Sequence of chain 2.A:
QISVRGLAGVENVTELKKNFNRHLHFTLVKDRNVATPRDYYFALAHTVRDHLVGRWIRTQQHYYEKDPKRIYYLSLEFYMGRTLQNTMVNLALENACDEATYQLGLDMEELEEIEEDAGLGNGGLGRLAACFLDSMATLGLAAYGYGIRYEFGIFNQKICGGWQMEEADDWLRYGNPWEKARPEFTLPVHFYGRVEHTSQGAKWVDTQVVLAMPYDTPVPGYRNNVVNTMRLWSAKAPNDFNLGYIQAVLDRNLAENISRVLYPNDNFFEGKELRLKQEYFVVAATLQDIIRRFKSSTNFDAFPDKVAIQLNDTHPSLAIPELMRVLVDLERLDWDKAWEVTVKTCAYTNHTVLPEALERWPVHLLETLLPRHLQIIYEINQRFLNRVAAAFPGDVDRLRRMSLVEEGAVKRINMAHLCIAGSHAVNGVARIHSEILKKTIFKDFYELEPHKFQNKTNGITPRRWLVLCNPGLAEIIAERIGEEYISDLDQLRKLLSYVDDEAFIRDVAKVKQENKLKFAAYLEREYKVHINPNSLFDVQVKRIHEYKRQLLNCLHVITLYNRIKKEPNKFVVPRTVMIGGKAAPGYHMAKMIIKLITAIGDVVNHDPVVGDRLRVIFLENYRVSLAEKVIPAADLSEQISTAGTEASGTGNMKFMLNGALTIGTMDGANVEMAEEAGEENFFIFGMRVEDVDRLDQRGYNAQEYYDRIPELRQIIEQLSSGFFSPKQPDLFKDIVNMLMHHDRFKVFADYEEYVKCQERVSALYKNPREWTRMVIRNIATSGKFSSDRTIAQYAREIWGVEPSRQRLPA

Binding-site contacts:
Ligand atom N1 contacts residue HIS378 of chain 2.A at 2.9 Å (h-bond).
Ligand atom N3 contacts residue ASN285 of chain 2.A at 3.3 Å (h-bond).
Ligand atom O3' contacts residue GLU673 of chain 2.A at 2.8 Å (salt-bridge).
Ligand atom O3' contacts residue SER675 of chain 2.A at 3.1 Å (h-bond).
Ligand atom C8 contacts residue HIS342 of chain 2.A at 3.7 Å.
Ligand atom C7 contacts residue THR379 of chain 2.A at 3.7 Å.
Ligand atom O3' contacts residue ALA674 of chain 2.A at 3.2 Å (h-bond).
Ligand atom O5' contacts residue HIS378 of chain 2.A at 3.6 Å.
Ligand atom O3' contacts residue GLY676 of chain 2.A at 3.2 Å (h-bond).
Ligand atom C11 contacts residue HIS342 of chain 2.A at 3.2 Å.
Ligand atom C9 contacts residue ASN285 of chain 2.A at 3.6 Å.
Ligand atom C6 contacts residue ASN285 of chain 2.A at 3.6 Å.
Ligand atom O2' contacts residue TYR574 of chain 2.A at 3.3 Å (h-bond).
Ligand atom O6' contacts residue LEU140 of chain 2.A at 3.8 Å.
Ligand atom C3' contacts residue GLU673 of chain 2.A at 3.5 Å.
Ligand atom C6' contacts residue ASN485 of chain 2.A at 3.5 Å.
Ligand atom O6' contacts residue VAL456 of chain 2.A at 3.7 Å.
Ligand atom C12 contacts residue HIS342 of chain 2.A at 3.5 Å.
Ligand atom O6' contacts residue HIS378 of chain 2.A at 2.7 Å (h-bond).
Ligand atom C5 contacts residue ASN285 of chain 2.A at 3.7 Å.
Ligand atom O6' contacts residue ASN485 of chain 2.A at 2.8 Å (h-bond).
Ligand atom O4' contacts residue SER675 of chain 2.A at 3.6 Å.
Ligand atom O2' contacts residue GLU673 of chain 2.A at 3.4 Å (salt-bridge).
Ligand atom C1' contacts residue HIS378 of chain 2.A at 3.7 Å.
Ligand atom C14 contacts residue ASN283 of chain 2.A at 3.5 Å.
Ligand atom C2' contacts residue HIS378 of chain 2.A at 3.6 Å.
Ligand atom O4' contacts residue GLY676 of chain 2.A at 2.9 Å (h-bond).
Ligand atom C6 contacts residue THR379 of chain 2.A at 3.7 Å.
Ligand atom O4 contacts residue GLY136 of chain 2.A at 3.1 Å.
Ligand atom O2' contacts residue ASN285 of chain 2.A at 3.1 Å (h-bond).
Ligand atom N1 contacts residue ASN285 of chain 2.A at 3.7 Å.
Ligand atom C12 contacts residue PHE286 of chain 2.A at 3.5 Å (hydrophobic).
Ligand atom C6' contacts residue HIS378 of chain 2.A at 3.4 Å.
Ligand atom N3 contacts residue LEU137 of chain 2.A at 3.6 Å.
Ligand atom C2 contacts residue ASN285 of chain 2.A at 3.4 Å.
Ligand atom O4' contacts residue ASN485 of chain 2.A at 3.6 Å.
Ligand atom C13 contacts residue ASN283 of chain 2.A at 3.6 Å.
Ligand atom O4 contacts residue LEU137 of chain 2.A at 3.2 Å (h-bond).
Ligand atom C10 contacts residue ASN285 of chain 2.A at 3.6 Å.
Ligand atom C4 contacts residue LEU137 of chain 2.A at 3.5 Å (hydrophobic).

A protein and the small-molecule ligand that binds it are described below.
Small molecule (SMILES): O=C1NC(c2ccc3ccccc3c2)=N[C@@]12O[C@H](CO)[C@@H](O)[C@H](O)[C@H]2O